The protein below binds the small molecule below.
Small molecule (SMILES): CC(=O)N[C@H](C(=O)N[C@H](C(=O)N[C@@H](CC(C)C)[C@@H](O)CC(=O)N[C@@H](C)C(=O)N[C@@H](CC(C)C)[C@@H](O)CC=O)C(C)C)C(C)C

Sequence of chain 1.B:
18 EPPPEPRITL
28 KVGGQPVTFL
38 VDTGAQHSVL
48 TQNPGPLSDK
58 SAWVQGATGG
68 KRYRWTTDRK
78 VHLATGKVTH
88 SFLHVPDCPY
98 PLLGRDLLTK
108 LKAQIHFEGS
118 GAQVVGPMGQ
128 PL

Binding-site contacts:
Ligand atom CH contacts residue ASP39 of chain 1.B at 3.2 Å.
Ligand atom C contacts residue GLN62 of chain 1.A at 3.6 Å.
Ligand atom O contacts residue GLN43 of chain 1.A at 3.0 Å (h-bond).
Ligand atom CH contacts residue GLN62 of chain 1.B at 3.4 Å.
Ligand atom N contacts residue GLY41 of chain 1.B at 3.1 Å (h-bond).
Ligand atom CM contacts residue GLN43 of chain 1.B at 3.5 Å.
Ligand atom O contacts residue TRP60 of chain 1.B at 3.4 Å (h-bond).
Ligand atom O contacts residue GLY41 of chain 1.A at 3.3 Å (h-bond).
Ligand atom O contacts residue GLY63 of chain 1.A at 3.5 Å.
Ligand atom O contacts residue ALA64 of chain 1.A at 3.4 Å.
Ligand atom CD2 contacts residue PRO96 of chain 1.B at 3.7 Å (hydrophobic).
Ligand atom CG contacts residue GLN43 of chain 1.B at 3.6 Å.
Ligand atom N contacts residue GLN62 of chain 1.A at 2.9 Å (h-bond).
Ligand atom N contacts residue GLN62 of chain 1.B at 2.7 Å (h-bond).
Ligand atom CB contacts residue GLY41 of chain 1.A at 3.5 Å.
Ligand atom O contacts residue ALA64 of chain 1.B at 3.6 Å.
Ligand atom O contacts residue ALA42 of chain 1.B at 3.7 Å.
Ligand atom O contacts residue GLN62 of chain 1.A at 3.6 Å.
Ligand atom O contacts residue GLN62 of chain 1.A at 2.8 Å (h-bond).
Ligand atom C contacts residue GLN43 of chain 1.B at 3.6 Å.
Ligand atom CA contacts residue GLN62 of chain 1.A at 3.4 Å.
Ligand atom O contacts residue GLN43 of chain 1.B at 3.1 Å (h-bond).
Ligand atom CG2 contacts residue GLN62 of chain 1.A at 3.6 Å.
Ligand atom C contacts residue GLN62 of chain 1.B at 3.5 Å.
Ligand atom OH contacts residue GLN62 of chain 1.B at 3.6 Å.
Ligand atom O contacts residue GLY63 of chain 1.B at 3.6 Å.
Ligand atom N contacts residue GLN43 of chain 1.A at 3.2 Å (h-bond).
Ligand atom CD2 contacts residue ALA64 of chain 1.A at 3.7 Å (hydrophobic).
Ligand atom CG1 contacts residue LEU99 of chain 1.A at 3.4 Å (hydrophobic).
Ligand atom CD2 contacts residue CYS95 of chain 1.B at 3.6 Å (hydrophobic).
Ligand atom CA contacts residue GLN62 of chain 1.B at 3.5 Å.
Ligand atom OH contacts residue ASP39 of chain 1.A at 3.2 Å (salt-bridge).
Ligand atom O contacts residue GLY41 of chain 1.B at 3.2 Å (h-bond).
Ligand atom CB contacts residue GLN62 of chain 1.B at 3.4 Å.
Ligand atom N contacts residue GLY41 of chain 1.A at 3.3 Å (h-bond).
Ligand atom CA contacts residue GLN62 of chain 1.B at 3.4 Å.
Ligand atom CD1 contacts residue TYR97 of chain 1.A at 3.7 Å (hydrophobic).
Ligand atom OH contacts residue ASP39 of chain 1.B at 2.6 Å (salt-bridge).
Ligand atom OH contacts residue VAL61 of chain 1.B at 3.4 Å.
Ligand atom O contacts residue VAL61 of chain 1.A at 3.4 Å.

Sequence of chain 1.A:
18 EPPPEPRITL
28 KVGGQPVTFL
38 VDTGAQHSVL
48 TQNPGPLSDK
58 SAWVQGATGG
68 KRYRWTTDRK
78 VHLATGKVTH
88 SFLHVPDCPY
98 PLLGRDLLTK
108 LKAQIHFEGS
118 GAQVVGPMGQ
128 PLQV